Sequence of chain 1.A:
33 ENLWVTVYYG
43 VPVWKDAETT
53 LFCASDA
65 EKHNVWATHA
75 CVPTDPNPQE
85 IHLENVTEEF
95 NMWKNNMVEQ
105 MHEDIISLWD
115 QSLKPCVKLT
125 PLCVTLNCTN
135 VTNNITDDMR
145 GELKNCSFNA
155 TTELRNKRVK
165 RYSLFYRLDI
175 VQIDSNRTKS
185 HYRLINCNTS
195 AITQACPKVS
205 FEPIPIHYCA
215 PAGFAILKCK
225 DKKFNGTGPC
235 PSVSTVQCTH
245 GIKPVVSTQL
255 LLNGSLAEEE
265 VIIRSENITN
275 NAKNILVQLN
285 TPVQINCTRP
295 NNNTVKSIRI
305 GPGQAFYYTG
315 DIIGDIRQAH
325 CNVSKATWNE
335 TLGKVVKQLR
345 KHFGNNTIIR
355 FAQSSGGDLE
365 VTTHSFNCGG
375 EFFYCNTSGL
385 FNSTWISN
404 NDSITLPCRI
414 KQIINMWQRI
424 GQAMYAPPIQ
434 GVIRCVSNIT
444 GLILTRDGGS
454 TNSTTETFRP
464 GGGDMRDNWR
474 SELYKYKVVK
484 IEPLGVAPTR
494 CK

Binding-site contacts:
Ligand atom C8 contacts residue GLY434 of chain 1.A at 4.3 Å.
Ligand atom C8 contacts residue VAL435 of chain 1.A at 3.6 Å (hydrophobic).
Ligand atom C2 contacts residue ASN296 of chain 1.A at 2.6 Å.
Ligand atom C8 contacts residue ASN296 of chain 1.A at 4.0 Å.
Ligand atom O6 contacts residue ILE317 of chain 1.A at 3.4 Å.
Ligand atom C5 contacts residue ASN296 of chain 1.A at 3.8 Å.
Ligand atom C1 contacts residue ILE317 of chain 1.A at 3.7 Å (hydrophobic).
Ligand atom O5 contacts residue ASN296 of chain 1.A at 2.5 Å (h-bond).
Ligand atom C6 contacts residue ILE317 of chain 1.A at 4.2 Å (hydrophobic).
Ligand atom C4 contacts residue ASN296 of chain 1.A at 4.4 Å.
Ligand atom O7 contacts residue ASN296 of chain 1.A at 3.3 Å (h-bond).
Ligand atom C7 contacts residue VAL435 of chain 1.A at 4.5 Å (hydrophobic).
Ligand atom N2 contacts residue ASN296 of chain 1.A at 3.0 Å (h-bond).
Ligand atom O5 contacts residue ILE317 of chain 1.A at 3.3 Å.
Ligand atom C5 contacts residue ILE317 of chain 1.A at 4.0 Å (hydrophobic).
Ligand atom C7 contacts residue ASN296 of chain 1.A at 3.3 Å.
Ligand atom C1 contacts residue ASN296 of chain 1.A at 1.5 Å.
Ligand atom C3 contacts residue ASN296 of chain 1.A at 3.9 Å.

A protein and the small-molecule ligand that binds it are described below.
Small molecule (SMILES): CC(=O)N[C@H]1[C@H](O[C@H]2[C@H](O)[C@@H](NC(C)=O)CO[C@@H]2CO)O[C@H](CO)[C@@H](O)[C@@H]1O